Sequence of chain 1.A:
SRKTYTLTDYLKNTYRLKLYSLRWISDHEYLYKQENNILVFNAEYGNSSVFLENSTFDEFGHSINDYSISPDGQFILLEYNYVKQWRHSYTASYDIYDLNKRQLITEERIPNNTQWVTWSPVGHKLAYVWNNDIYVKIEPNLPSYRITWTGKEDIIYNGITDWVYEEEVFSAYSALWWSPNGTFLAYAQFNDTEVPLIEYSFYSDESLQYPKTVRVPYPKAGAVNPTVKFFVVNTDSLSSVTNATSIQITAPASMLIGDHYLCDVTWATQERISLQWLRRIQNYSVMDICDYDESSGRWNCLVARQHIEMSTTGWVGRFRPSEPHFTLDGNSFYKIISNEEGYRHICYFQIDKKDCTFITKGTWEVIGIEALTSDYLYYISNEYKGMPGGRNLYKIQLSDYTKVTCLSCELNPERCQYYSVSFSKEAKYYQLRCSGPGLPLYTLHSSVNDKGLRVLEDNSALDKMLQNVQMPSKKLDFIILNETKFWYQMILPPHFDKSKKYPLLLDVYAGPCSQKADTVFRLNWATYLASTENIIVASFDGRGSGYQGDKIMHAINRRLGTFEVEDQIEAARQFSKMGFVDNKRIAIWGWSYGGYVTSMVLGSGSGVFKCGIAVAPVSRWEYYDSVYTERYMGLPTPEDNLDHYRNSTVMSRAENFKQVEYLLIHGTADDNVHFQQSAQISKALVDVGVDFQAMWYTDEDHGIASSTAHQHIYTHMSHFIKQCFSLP

Binding-site contacts:
Ligand atom C3 contacts residue ASN120 of chain 1.A at 4.3 Å.
Ligand atom N2 contacts residue ASN120 of chain 1.A at 3.0 Å (h-bond).
Ligand atom C5 contacts residue ASN120 of chain 1.A at 4.1 Å.
Ligand atom C8 contacts residue ASN120 of chain 1.A at 4.1 Å.
Ligand atom O6 contacts residue ASN120 of chain 1.A at 3.5 Å (h-bond).
Ligand atom C7 contacts residue ASN120 of chain 1.A at 4.0 Å.
Ligand atom C7 contacts residue ARG117 of chain 1.A at 4.4 Å.
Ligand atom C1 contacts residue TYR88 of chain 1.A at 4.4 Å (hydrophobic).
Ligand atom O5 contacts residue ASN120 of chain 1.A at 3.0 Å (h-bond).
Ligand atom C1 contacts residue ASN120 of chain 1.A at 2.8 Å.
Ligand atom O7 contacts residue ARG117 of chain 1.A at 4.2 Å.
Ligand atom C2 contacts residue ASN120 of chain 1.A at 2.8 Å.
Ligand atom C7 contacts residue ILE118 of chain 1.A at 4.5 Å (hydrophobic).
Ligand atom C6 contacts residue ASN120 of chain 1.A at 4.4 Å.
Ligand atom C8 contacts residue ARG117 of chain 1.A at 3.5 Å.
Ligand atom C8 contacts residue ILE118 of chain 1.A at 4.3 Å (hydrophobic).
Ligand atom C8 contacts residue TYR88 of chain 1.A at 3.6 Å (hydrophobic).

This protein binds this small molecule.
Small molecule (SMILES): CC(=O)N[C@@H]1[C@@H](O)[C@H](O)[C@@H](CO)O[C@H]1O